Binding-site contacts:
Ligand atom O20 contacts residue GLY100 of chain 1.A at 3.2 Å (h-bond).
Ligand atom O13 contacts residue GLY46 of chain 1.A at 3.4 Å.
Ligand atom C6 contacts residue GLY100 of chain 1.A at 3.5 Å.
Ligand atom O4 contacts residue GLY100 of chain 1.A at 3.8 Å.
Ligand atom C11 contacts residue ILE139 of chain 1.A at 3.3 Å (hydrophobic).
Ligand atom O4 contacts residue HIS143 of chain 1.A at 3.5 Å (h-bond).
Ligand atom C23 contacts residue TYR71 of chain 1.A at 3.8 Å (hydrophobic).
Ligand atom C3 contacts residue ZN1 of chain 1.I at 3.0 Å.
Ligand atom O2 contacts residue HIS147 of chain 1.A at 2.6 Å (h-bond).
Ligand atom N1 contacts residue HIS147 of chain 1.A at 3.8 Å.
Ligand atom O2 contacts residue HIS143 of chain 1.A at 2.7 Å (h-bond).
Ligand atom O2 contacts residue ZN1 of chain 1.I at 1.8 Å.
Ligand atom C10 contacts residue HIS143 of chain 1.A at 3.6 Å.
Ligand atom N1 contacts residue ZN1 of chain 1.I at 2.6 Å.
Ligand atom C3 contacts residue GLN53 of chain 1.A at 3.7 Å.
Ligand atom O13 contacts residue VAL47 of chain 1.A at 3.0 Å (h-bond).
Ligand atom C25 contacts residue TYR136 of chain 1.A at 3.6 Å (hydrophobic).
Ligand atom O4 contacts residue CYS101 of chain 1.A at 3.3 Å.
Ligand atom C12 contacts residue GLY100 of chain 1.A at 3.8 Å.
Ligand atom C11 contacts residue VAL140 of chain 1.A at 3.2 Å (hydrophobic).
Ligand atom N1 contacts residue GLN53 of chain 1.A at 3.3 Å (h-bond).
Ligand atom C5 contacts residue GLU144 of chain 1.A at 3.7 Å.
Ligand atom C11 contacts residue HIS143 of chain 1.A at 3.6 Å.
Ligand atom O27 contacts residue TRP98 of chain 1.A at 3.7 Å.
Ligand atom O4 contacts residue ZN1 of chain 1.I at 2.6 Å.
Ligand atom C5 contacts residue GLY48 of chain 1.A at 3.5 Å.
Ligand atom O2 contacts residue CYS101 of chain 1.A at 3.9 Å.
Ligand atom O4 contacts residue LEU102 of chain 1.A at 2.8 Å (h-bond).
Ligand atom N14 contacts residue GLY100 of chain 1.A at 3.2 Å (h-bond).
Ligand atom N1 contacts residue GLU144 of chain 1.A at 2.7 Å (salt-bridge).
Ligand atom C3 contacts residue HIS143 of chain 1.A at 3.3 Å.
Ligand atom O4 contacts residue GLN53 of chain 1.A at 3.4 Å (h-bond).
Ligand atom C18 contacts residue LEU102 of chain 1.A at 3.9 Å (hydrophobic).
Ligand atom O2 contacts residue GLU144 of chain 1.A at 3.0 Å (salt-bridge).
Ligand atom C10 contacts residue VAL140 of chain 1.A at 3.5 Å (hydrophobic).
Ligand atom N1 contacts residue HIS143 of chain 1.A at 2.9 Å (h-bond).
Ligand atom C24 contacts residue TYR136 of chain 1.A at 3.6 Å (hydrophobic).
Ligand atom O27 contacts residue PHE97 of chain 1.A at 3.8 Å.
Ligand atom O2 contacts residue GLN53 of chain 1.A at 2.6 Å (h-bond).
Ligand atom C3 contacts residue GLU144 of chain 1.A at 3.6 Å.

Sequence of chain 1.A:
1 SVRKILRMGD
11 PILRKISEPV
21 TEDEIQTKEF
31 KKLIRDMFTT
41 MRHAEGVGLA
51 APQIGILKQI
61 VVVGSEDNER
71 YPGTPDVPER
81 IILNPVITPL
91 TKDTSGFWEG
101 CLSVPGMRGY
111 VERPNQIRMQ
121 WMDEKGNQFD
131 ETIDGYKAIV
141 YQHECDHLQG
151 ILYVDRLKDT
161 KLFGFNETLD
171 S

The protein below binds the small molecule below.
Small molecule (SMILES): CCCCC[C@H](CC(=O)NO)C(=O)N[C@H](C(=O)N1CCC[C@H]1CO)C(C)C